Sequence of chain 4.A:
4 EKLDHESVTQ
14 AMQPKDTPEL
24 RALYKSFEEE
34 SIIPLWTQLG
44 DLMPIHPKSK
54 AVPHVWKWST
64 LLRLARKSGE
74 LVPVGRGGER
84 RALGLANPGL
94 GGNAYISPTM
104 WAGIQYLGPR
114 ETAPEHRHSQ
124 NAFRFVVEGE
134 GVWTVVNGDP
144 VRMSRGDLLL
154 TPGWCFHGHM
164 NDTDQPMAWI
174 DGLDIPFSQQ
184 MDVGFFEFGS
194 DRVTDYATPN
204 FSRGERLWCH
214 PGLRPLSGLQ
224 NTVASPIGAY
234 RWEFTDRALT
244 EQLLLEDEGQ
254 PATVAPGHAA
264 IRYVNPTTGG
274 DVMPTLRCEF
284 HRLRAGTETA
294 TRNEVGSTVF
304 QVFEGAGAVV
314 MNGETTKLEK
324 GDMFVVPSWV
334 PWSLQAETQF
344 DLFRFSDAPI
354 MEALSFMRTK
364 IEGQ

Binding-site contacts:
Ligand atom O1 contacts residue HIS160 of chain 3.A at 3.7 Å.
Ligand atom C5 contacts residue TRP104 of chain 3.A at 3.5 Å (hydrophobic).
Ligand atom C6 contacts residue ILE178 of chain 3.A at 3.5 Å (hydrophobic).
Ligand atom C3 contacts residue GLN108 of chain 3.A at 3.4 Å.
Ligand atom O2 contacts residue HIS162 of chain 3.A at 2.6 Å (h-bond).
Ligand atom C4A contacts residue LEU176 of chain 3.A at 3.7 Å (hydrophobic).
Ligand atom O3 contacts residue ARG83 of chain 3.A at 2.9 Å (salt-bridge).
Ligand atom O3 contacts residue HIS119 of chain 3.A at 3.3 Å (h-bond).
Ligand atom O2 contacts residue GLN108 of chain 3.A at 3.1 Å (h-bond).
Ligand atom C7 contacts residue ILE178 of chain 3.A at 3.2 Å (hydrophobic).
Ligand atom C6 contacts residue TRP104 of chain 3.A at 4.0 Å (hydrophobic).
Ligand atom C9 contacts residue HIS162 of chain 3.A at 3.4 Å.
Ligand atom O2 contacts residue ARG83 of chain 3.A at 3.3 Å (salt-bridge).
Ligand atom C7 contacts residue MET46 of chain 4.A at 3.6 Å (hydrophobic).
Ligand atom O3 contacts residue FE21 of chain 3.B at 2.3 Å.
Ligand atom O3 contacts residue HIS160 of chain 3.A at 3.0 Å (h-bond).
Ligand atom C3 contacts residue ARG127 of chain 3.A at 3.7 Å.
Ligand atom C8 contacts residue LEU176 of chain 3.A at 3.5 Å (hydrophobic).
Ligand atom C8A contacts residue LEU176 of chain 3.A at 3.6 Å (hydrophobic).
Ligand atom O3 contacts residue ARG127 of chain 3.A at 3.4 Å (salt-bridge).
Ligand atom C7 contacts residue LEU176 of chain 3.A at 3.9 Å (hydrophobic).
Ligand atom C2 contacts residue ARG83 of chain 3.A at 3.7 Å.
Ligand atom C1 contacts residue FE21 of chain 3.B at 2.9 Å.
Ligand atom O3 contacts residue HIS162 of chain 3.A at 3.6 Å (h-bond).
Ligand atom C3 contacts residue ASP174 of chain 3.A at 3.3 Å.
Ligand atom O1 contacts residue HIS119 of chain 3.A at 2.8 Å (h-bond).
Ligand atom C9 contacts residue ARG127 of chain 3.A at 3.4 Å.
Ligand atom O1 contacts residue HIS121 of chain 3.A at 3.0 Å (h-bond).
Ligand atom C2 contacts residue FE21 of chain 3.B at 3.6 Å.
Ligand atom C9 contacts residue ARG83 of chain 3.A at 3.1 Å.
Ligand atom C5 contacts residue LEU176 of chain 3.A at 3.9 Å (hydrophobic).
Ligand atom C4 contacts residue LEU176 of chain 3.A at 3.9 Å (hydrophobic).
Ligand atom C2 contacts residue ARG127 of chain 3.A at 3.8 Å.
Ligand atom C4A contacts residue LEU38 of chain 4.A at 4.0 Å (hydrophobic).
Ligand atom C4 contacts residue ASP174 of chain 3.A at 3.3 Å.
Ligand atom O2 contacts residue ARG127 of chain 3.A at 3.3 Å (salt-bridge).
Ligand atom O1 contacts residue FE21 of chain 3.B at 1.6 Å.
Ligand atom C9 contacts residue FE21 of chain 3.B at 3.3 Å.
Ligand atom C6 contacts residue LEU38 of chain 4.A at 3.8 Å (hydrophobic).
Ligand atom C8 contacts residue MET46 of chain 4.A at 3.1 Å (hydrophobic).

Sequence of chain 3.A:
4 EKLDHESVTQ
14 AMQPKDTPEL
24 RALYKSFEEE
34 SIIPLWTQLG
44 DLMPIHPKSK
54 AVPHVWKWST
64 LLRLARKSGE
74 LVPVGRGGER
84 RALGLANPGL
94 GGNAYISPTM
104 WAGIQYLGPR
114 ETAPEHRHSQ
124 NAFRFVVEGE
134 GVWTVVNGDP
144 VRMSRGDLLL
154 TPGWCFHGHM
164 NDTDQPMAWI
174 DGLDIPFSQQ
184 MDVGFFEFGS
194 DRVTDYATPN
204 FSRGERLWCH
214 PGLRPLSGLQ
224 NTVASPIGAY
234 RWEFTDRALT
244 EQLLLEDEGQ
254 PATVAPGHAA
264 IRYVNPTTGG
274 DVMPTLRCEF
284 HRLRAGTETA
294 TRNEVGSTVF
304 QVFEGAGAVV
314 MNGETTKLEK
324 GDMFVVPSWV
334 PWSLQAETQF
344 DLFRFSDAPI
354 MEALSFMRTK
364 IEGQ

This protein binds this small molecule.
Small molecule (SMILES): O=C(O)c1ccc2ccccc2c1O